Sequence of chain 1.D:
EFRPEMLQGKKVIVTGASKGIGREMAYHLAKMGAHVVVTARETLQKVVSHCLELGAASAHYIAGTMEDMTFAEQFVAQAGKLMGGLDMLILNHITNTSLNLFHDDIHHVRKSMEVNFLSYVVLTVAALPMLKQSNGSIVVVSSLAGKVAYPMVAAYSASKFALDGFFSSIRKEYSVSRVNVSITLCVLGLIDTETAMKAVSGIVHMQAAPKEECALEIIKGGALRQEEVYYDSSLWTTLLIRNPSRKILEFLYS

Binding-site contacts:
Ligand atom C1 contacts residue TYR177 of chain 1.D at 3.9 Å (hydrophobic).
Ligand atom C3 contacts residue NAP1 of chain 1.K at 3.8 Å.
Ligand atom C22 contacts residue TYR177 of chain 1.D at 3.6 Å (hydrophobic).
Ligand atom N3 contacts residue TYR177 of chain 1.D at 2.9 Å (h-bond).
Ligand atom O2 contacts residue LEU165 of chain 1.D at 3.4 Å.
Ligand atom F1 contacts residue MET227 of chain 1.D at 3.1 Å.
Ligand atom C1 contacts residue NAP1 of chain 1.K at 4.0 Å.
Ligand atom C21 contacts residue TYR177 of chain 1.D at 4.0 Å (hydrophobic).
Ligand atom O2 contacts residue SER164 of chain 1.D at 3.8 Å.
Ligand atom F4 contacts residue LEU165 of chain 1.D at 3.6 Å.
Ligand atom C11 contacts residue TYR177 of chain 1.D at 3.6 Å (hydrophobic).
Ligand atom F2 contacts residue ALA220 of chain 1.D at 3.7 Å.
Ligand atom C9 contacts residue VAL174 of chain 1.D at 4.0 Å (hydrophobic).
Ligand atom C21 contacts residue VAL174 of chain 1.D at 3.7 Å (hydrophobic).
Ligand atom C9 contacts residue LEU120 of chain 1.D at 3.8 Å (hydrophobic).
Ligand atom C21 contacts residue THR118 of chain 1.D at 3.8 Å.
Ligand atom F4 contacts residue MET227 of chain 1.D at 3.4 Å.
Ligand atom N2 contacts residue NAP1 of chain 1.K at 3.2 Å.
Ligand atom C13 contacts residue SER164 of chain 1.D at 4.0 Å.
Ligand atom C9 contacts residue THR118 of chain 1.D at 3.8 Å.
Ligand atom C13 contacts residue ALA166 of chain 1.D at 4.0 Å (hydrophobic).
Ligand atom F1 contacts residue LEU211 of chain 1.D at 3.4 Å.
Ligand atom F3 contacts residue GLY210 of chain 1.D at 3.3 Å.
Ligand atom C3 contacts residue TYR177 of chain 1.D at 3.8 Å (hydrophobic).
Ligand atom C2 contacts residue MET227 of chain 1.D at 3.8 Å (hydrophobic).
Ligand atom C19 contacts residue ALA220 of chain 1.D at 3.6 Å (hydrophobic).
Ligand atom N2 contacts residue SER164 of chain 1.D at 3.5 Å.
Ligand atom F3 contacts residue LEU211 of chain 1.D at 3.0 Å.
Ligand atom C19 contacts residue LEU120 of chain 1.D at 3.9 Å (hydrophobic).
Ligand atom F2 contacts residue ALA217 of chain 1.D at 3.5 Å.
Ligand atom N2 contacts residue TYR177 of chain 1.D at 3.5 Å (h-bond).
Ligand atom O2 contacts residue ALA166 of chain 1.D at 2.9 Å (h-bond).
Ligand atom F2 contacts residue VAL221 of chain 1.D at 3.4 Å.
Ligand atom C4 contacts residue TYR171 of chain 1.D at 3.8 Å (hydrophobic).
Ligand atom N3 contacts residue NAP1 of chain 1.K at 3.5 Å.
Ligand atom C18 contacts residue VAL221 of chain 1.D at 4.1 Å (hydrophobic).
Ligand atom F3 contacts residue NAP1 of chain 1.K at 3.8 Å.
Ligand atom C2 contacts residue LEU211 of chain 1.D at 4.0 Å (hydrophobic).
Ligand atom F3 contacts residue LEU209 of chain 1.D at 4.1 Å.
Ligand atom C11 contacts residue NAP1 of chain 1.K at 3.5 Å.

This protein binds this small molecule.
Small molecule (SMILES): C[C@H](NC1=NC(=O)[C@@](C)(C(F)(F)F)S1)c1ccccc1F